A small-molecule ligand and the protein it binds are described below.
Small molecule (SMILES): Nc1ncnc2[nH]cnc12

Sequence of chain 3.A:
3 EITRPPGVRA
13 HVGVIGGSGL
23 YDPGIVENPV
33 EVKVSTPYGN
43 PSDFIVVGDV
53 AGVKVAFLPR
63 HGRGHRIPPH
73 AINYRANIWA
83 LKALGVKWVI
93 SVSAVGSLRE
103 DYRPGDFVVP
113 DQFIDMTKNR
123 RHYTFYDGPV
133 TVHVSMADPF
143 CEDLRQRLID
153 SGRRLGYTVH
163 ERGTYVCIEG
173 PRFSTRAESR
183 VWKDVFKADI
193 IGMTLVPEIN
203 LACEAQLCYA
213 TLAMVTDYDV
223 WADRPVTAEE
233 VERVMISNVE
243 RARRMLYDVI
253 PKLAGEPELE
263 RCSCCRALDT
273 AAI

Binding-site contacts:
Ligand atom C5 contacts residue ILE193 of chain 3.A at 3.8 Å (hydrophobic).
Ligand atom C4 contacts residue GLY98 of chain 3.A at 4.0 Å.
Ligand atom N7 contacts residue VAL97 of chain 3.A at 3.5 Å.
Ligand atom C8 contacts residue THR218 of chain 3.A at 3.5 Å.
Ligand atom N9 contacts residue ILE193 of chain 3.A at 4.0 Å.
Ligand atom N3 contacts residue MET195 of chain 3.A at 3.8 Å.
Ligand atom N6 contacts residue VAL228 of chain 3.A at 3.8 Å.
Ligand atom C8 contacts residue GLY98 of chain 3.A at 3.5 Å.
Ligand atom C5 contacts residue PHE175 of chain 3.A at 3.9 Å (hydrophobic).
Ligand atom N9 contacts residue ALA96 of chain 3.A at 3.7 Å.
Ligand atom C8 contacts residue ASP219 of chain 3.A at 3.5 Å.
Ligand atom C2 contacts residue PHE175 of chain 3.A at 3.8 Å (hydrophobic).
Ligand atom N3 contacts residue GLY194 of chain 3.A at 3.5 Å.
Ligand atom N6 contacts residue ILE193 of chain 3.A at 3.9 Å.
Ligand atom N7 contacts residue ASP219 of chain 3.A at 2.6 Å (salt-bridge).
Ligand atom N7 contacts residue THR218 of chain 3.A at 3.6 Å.
Ligand atom N3 contacts residue ILE193 of chain 3.A at 3.7 Å.
Ligand atom C6 contacts residue GLY98 of chain 3.A at 4.0 Å.
Ligand atom N9 contacts residue VAL97 of chain 3.A at 3.9 Å.
Ligand atom C4 contacts residue PHE175 of chain 3.A at 4.0 Å (hydrophobic).
Ligand atom N7 contacts residue VAL233 of chain 3.A at 3.9 Å.
Ligand atom C5 contacts residue GLY98 of chain 3.A at 3.4 Å.
Ligand atom C6 contacts residue PHE175 of chain 3.A at 3.8 Å (hydrophobic).
Ligand atom N6 contacts residue GLY98 of chain 3.A at 3.8 Å.
Ligand atom C4 contacts residue ILE193 of chain 3.A at 3.6 Å (hydrophobic).
Ligand atom C8 contacts residue ALA96 of chain 3.A at 4.0 Å (hydrophobic).
Ligand atom C2 contacts residue ILE193 of chain 3.A at 3.8 Å (hydrophobic).
Ligand atom N7 contacts residue GLY98 of chain 3.A at 3.1 Å (h-bond).
Ligand atom N1 contacts residue ASP221 of chain 3.A at 3.8 Å.
Ligand atom C8 contacts residue VAL97 of chain 3.A at 3.5 Å (hydrophobic).
Ligand atom C8 contacts residue VAL233 of chain 3.A at 3.9 Å (hydrophobic).
Ligand atom C2 contacts residue MET195 of chain 3.A at 3.7 Å (hydrophobic).
Ligand atom C6 contacts residue ASP219 of chain 3.A at 3.7 Å.
Ligand atom N6 contacts residue ASP219 of chain 3.A at 2.7 Å (salt-bridge).
Ligand atom N1 contacts residue ILE193 of chain 3.A at 3.7 Å.
Ligand atom C5 contacts residue ASP219 of chain 3.A at 3.7 Å.
Ligand atom N1 contacts residue PHE175 of chain 3.A at 3.5 Å.
Ligand atom N6 contacts residue ASP221 of chain 3.A at 3.0 Å (salt-bridge).
Ligand atom C6 contacts residue ASP221 of chain 3.A at 3.9 Å.
Ligand atom C6 contacts residue ILE193 of chain 3.A at 3.8 Å (hydrophobic).